Sequence of chain 1.B:
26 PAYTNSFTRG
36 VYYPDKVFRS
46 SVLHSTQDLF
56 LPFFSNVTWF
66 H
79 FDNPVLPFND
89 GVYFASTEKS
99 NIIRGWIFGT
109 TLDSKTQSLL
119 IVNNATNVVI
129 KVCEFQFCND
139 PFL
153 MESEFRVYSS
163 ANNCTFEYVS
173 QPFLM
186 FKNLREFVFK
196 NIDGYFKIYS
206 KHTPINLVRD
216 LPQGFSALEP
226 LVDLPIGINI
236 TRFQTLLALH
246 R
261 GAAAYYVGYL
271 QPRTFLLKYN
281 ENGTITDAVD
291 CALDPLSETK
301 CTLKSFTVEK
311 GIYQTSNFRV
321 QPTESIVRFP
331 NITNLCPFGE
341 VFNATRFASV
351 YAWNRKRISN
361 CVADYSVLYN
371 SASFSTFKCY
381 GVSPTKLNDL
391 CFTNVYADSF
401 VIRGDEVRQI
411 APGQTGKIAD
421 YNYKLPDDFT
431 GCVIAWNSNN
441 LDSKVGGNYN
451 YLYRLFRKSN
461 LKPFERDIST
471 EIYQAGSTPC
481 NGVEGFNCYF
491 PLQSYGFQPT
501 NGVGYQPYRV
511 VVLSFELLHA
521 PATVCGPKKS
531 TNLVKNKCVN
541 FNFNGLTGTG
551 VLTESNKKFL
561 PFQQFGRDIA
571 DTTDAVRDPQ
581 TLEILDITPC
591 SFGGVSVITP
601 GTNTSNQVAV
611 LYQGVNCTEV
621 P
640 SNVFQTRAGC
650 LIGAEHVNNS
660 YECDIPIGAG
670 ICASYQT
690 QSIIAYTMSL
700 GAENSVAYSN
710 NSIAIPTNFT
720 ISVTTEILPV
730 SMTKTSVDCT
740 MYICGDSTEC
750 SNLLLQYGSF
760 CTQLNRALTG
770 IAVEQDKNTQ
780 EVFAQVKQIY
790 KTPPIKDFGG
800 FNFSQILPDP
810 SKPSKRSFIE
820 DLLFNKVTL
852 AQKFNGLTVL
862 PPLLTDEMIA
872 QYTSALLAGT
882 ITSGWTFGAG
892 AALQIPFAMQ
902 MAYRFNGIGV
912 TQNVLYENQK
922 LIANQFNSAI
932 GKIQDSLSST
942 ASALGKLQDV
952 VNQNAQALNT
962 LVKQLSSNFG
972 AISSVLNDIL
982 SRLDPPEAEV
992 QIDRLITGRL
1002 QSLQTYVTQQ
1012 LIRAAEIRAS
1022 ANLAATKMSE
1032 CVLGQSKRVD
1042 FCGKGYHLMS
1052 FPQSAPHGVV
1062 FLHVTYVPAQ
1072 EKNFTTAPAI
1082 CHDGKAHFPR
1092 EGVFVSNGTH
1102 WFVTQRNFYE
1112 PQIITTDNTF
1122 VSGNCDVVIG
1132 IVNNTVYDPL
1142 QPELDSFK

Binding-site contacts:
Ligand atom C3 contacts residue ASN1074 of chain 1.B at 3.8 Å.
Ligand atom N2 contacts residue ASN1074 of chain 1.B at 2.9 Å (h-bond).
Ligand atom C8 contacts residue ASN1074 of chain 1.B at 4.0 Å.
Ligand atom O7 contacts residue ASN1074 of chain 1.B at 3.4 Å (h-bond).
Ligand atom O6 contacts residue ALA706 of chain 1.B at 4.4 Å.
Ligand atom C7 contacts residue ASN1074 of chain 1.B at 3.5 Å.
Ligand atom C5 contacts residue ASN1074 of chain 1.B at 3.7 Å.
Ligand atom C4 contacts residue ASN1074 of chain 1.B at 4.2 Å.
Ligand atom C1 contacts residue ASN1074 of chain 1.B at 1.4 Å.
Ligand atom O5 contacts residue ASN1074 of chain 1.B at 2.4 Å (h-bond).
Ligand atom C2 contacts residue ASN1074 of chain 1.B at 2.5 Å.

The small molecule below binds the protein below.
Small molecule (SMILES): CC(=O)N[C@@H]1[C@@H](O)[C@H](O)[C@@H](CO)O[C@H]1O